Binding-site contacts:
Ligand atom CG contacts residue GLY83 of chain 1.A at 3.4 Å.
Ligand atom CA contacts residue GLN231 of chain 1.A at 3.4 Å.
Ligand atom CD1 contacts residue GLN204 of chain 1.A at 3.5 Å.
Ligand atom OXT contacts residue LYS122 of chain 1.A at 3.2 Å (salt-bridge).
Ligand atom CE3 contacts residue GLN231 of chain 1.A at 3.8 Å.
Ligand atom CD1 contacts residue GLY83 of chain 1.A at 3.7 Å.
Ligand atom CZ2 contacts residue TYR81 of chain 1.A at 3.5 Å (hydrophobic).
Ligand atom CH2 contacts residue PHE235 of chain 1.A at 3.4 Å (hydrophobic).
Ligand atom CD1 contacts residue GLN116 of chain 1.A at 3.3 Å.
Ligand atom NE1 contacts residue GLN116 of chain 1.A at 3.0 Å (h-bond).
Ligand atom NE1 contacts residue GLY83 of chain 1.A at 3.5 Å.
Ligand atom N contacts residue GLN231 of chain 1.A at 3.5 Å (h-bond).
Ligand atom NE1 contacts residue GLN204 of chain 1.A at 3.4 Å.
Ligand atom CZ2 contacts residue PHE235 of chain 1.A at 3.4 Å (hydrophobic).
Ligand atom CH2 contacts residue GLY83 of chain 1.A at 3.6 Å.
Ligand atom CZ2 contacts residue GLY83 of chain 1.A at 3.5 Å.
Ligand atom OXT contacts residue GLY85 of chain 1.A at 3.5 Å.
Ligand atom CD1 contacts residue SER118 of chain 1.A at 3.9 Å.
Ligand atom CG contacts residue GLN204 of chain 1.A at 3.8 Å.
Ligand atom CE2 contacts residue GLN204 of chain 1.A at 3.6 Å.
Ligand atom N contacts residue TYR200 of chain 1.A at 3.7 Å.
Ligand atom CD2 contacts residue GLY83 of chain 1.A at 3.4 Å.
Ligand atom N contacts residue GLU121 of chain 1.A at 2.9 Å (salt-bridge).
Ligand atom C contacts residue GLN231 of chain 1.A at 3.8 Å.
Ligand atom NE1 contacts residue TYR81 of chain 1.A at 3.3 Å (h-bond).
Ligand atom N contacts residue GLN204 of chain 1.A at 2.9 Å (h-bond).
Ligand atom CE2 contacts residue TYR81 of chain 1.A at 3.7 Å (hydrophobic).
Ligand atom OXT contacts residue GLU121 of chain 1.A at 3.5 Å (salt-bridge).
Ligand atom CD2 contacts residue GLN204 of chain 1.A at 3.7 Å.
Ligand atom O contacts residue GLN231 of chain 1.A at 3.4 Å (h-bond).
Ligand atom CB contacts residue SER118 of chain 1.A at 3.9 Å.
Ligand atom CD1 contacts residue TYR200 of chain 1.A at 3.6 Å (hydrophobic).
Ligand atom CB contacts residue GLY83 of chain 1.A at 3.7 Å.
Ligand atom CG contacts residue ARG84 of chain 1.A at 3.7 Å.
Ligand atom CZ3 contacts residue GLY83 of chain 1.A at 3.8 Å.
Ligand atom C contacts residue GLY85 of chain 1.A at 3.9 Å.
Ligand atom CB contacts residue GLY85 of chain 1.A at 3.5 Å.
Ligand atom CB contacts residue ARG84 of chain 1.A at 3.6 Å.
Ligand atom CE3 contacts residue GLY83 of chain 1.A at 3.5 Å.
Ligand atom CE2 contacts residue GLY83 of chain 1.A at 3.4 Å.

Sequence of chain 1.A:
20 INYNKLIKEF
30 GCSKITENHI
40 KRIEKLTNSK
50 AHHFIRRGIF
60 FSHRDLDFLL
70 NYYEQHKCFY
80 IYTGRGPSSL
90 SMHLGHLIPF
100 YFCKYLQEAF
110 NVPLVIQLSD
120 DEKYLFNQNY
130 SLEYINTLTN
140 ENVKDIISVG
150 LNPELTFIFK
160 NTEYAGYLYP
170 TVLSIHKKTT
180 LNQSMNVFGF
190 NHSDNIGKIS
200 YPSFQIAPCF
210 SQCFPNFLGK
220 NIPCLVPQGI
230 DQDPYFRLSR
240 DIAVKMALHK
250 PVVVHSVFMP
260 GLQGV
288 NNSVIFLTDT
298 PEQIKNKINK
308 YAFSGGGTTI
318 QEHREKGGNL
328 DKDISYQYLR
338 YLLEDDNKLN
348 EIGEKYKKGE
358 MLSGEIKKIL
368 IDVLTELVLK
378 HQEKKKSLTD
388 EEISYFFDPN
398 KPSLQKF

A protein and the small-molecule ligand that binds it are described below.
Small molecule (SMILES): N[C@@H](Cc1c[nH]c2ccccc12)C(=O)O